Sequence of chain 2.B:
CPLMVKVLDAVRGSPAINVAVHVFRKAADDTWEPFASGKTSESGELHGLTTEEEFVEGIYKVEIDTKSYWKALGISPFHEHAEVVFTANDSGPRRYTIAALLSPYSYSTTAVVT

Binding-site contacts:
Ligand atom CL17 contacts residue LYS15 of chain 2.B at 3.9 Å.
Ligand atom C9 contacts residue LYS15 of chain 1.B at 4.0 Å.
Ligand atom C4 contacts residue NE21 of chain 2.D at 0.1 Å.
Ligand atom CL13 contacts residue NE21 of chain 2.D at 0.1 Å.
Ligand atom CL13 contacts residue SER117 of chain 2.B at 3.7 Å.
Ligand atom C9 contacts residue NE21 of chain 2.D at 0.2 Å.
Ligand atom CL14 contacts residue SER117 of chain 1.B at 3.9 Å.
Ligand atom C10 contacts residue LYS15 of chain 1.B at 3.5 Å.
Ligand atom O15 contacts residue LEU110 of chain 1.B at 3.7 Å.
Ligand atom CL13 contacts residue ALA108 of chain 2.B at 3.9 Å.
Ligand atom C8 contacts residue LEU17 of chain 2.B at 3.7 Å (hydrophobic).
Ligand atom C11 contacts residue LYS15 of chain 1.B at 3.8 Å.
Ligand atom C12 contacts residue LEU17 of chain 1.B at 3.6 Å (hydrophobic).
Ligand atom C2 contacts residue NE21 of chain 2.D at 0.1 Å.
Ligand atom C12 contacts residue NE21 of chain 2.D at 0.1 Å.
Ligand atom CL16 contacts residue NE21 of chain 2.D at 0.3 Å.
Ligand atom C6 contacts residue NE21 of chain 2.D at 0.1 Å.
Ligand atom CL13 contacts residue LEU110 of chain 2.B at 3.9 Å.
Ligand atom C12 contacts residue ALA108 of chain 2.B at 3.8 Å (hydrophobic).
Ligand atom CL14 contacts residue NE21 of chain 2.D at 0.1 Å.
Ligand atom C2 contacts residue ALA108 of chain 2.B at 3.7 Å (hydrophobic).
Ligand atom C3 contacts residue NE21 of chain 2.D at 0.1 Å.
Ligand atom CL13 contacts residue THR119 of chain 2.B at 3.3 Å.
Ligand atom C8 contacts residue ALA108 of chain 1.B at 3.8 Å (hydrophobic).
Ligand atom C8 contacts residue NE21 of chain 2.D at 0.1 Å.
Ligand atom CL14 contacts residue ALA108 of chain 1.B at 3.9 Å.
Ligand atom C9 contacts residue LYS15 of chain 2.B at 3.9 Å.
Ligand atom C10 contacts residue NE21 of chain 2.D at 0.2 Å.
Ligand atom C4 contacts residue ALA108 of chain 1.B at 3.7 Å (hydrophobic).
Ligand atom CL16 contacts residue LYS15 of chain 2.B at 3.2 Å.
Ligand atom CL14 contacts residue THR119 of chain 1.B at 3.4 Å.
Ligand atom CL16 contacts residue LYS15 of chain 1.B at 3.0 Å.
Ligand atom C7 contacts residue NE21 of chain 2.D at 0.1 Å.
Ligand atom O15 contacts residue LEU110 of chain 2.B at 3.7 Å.
Ligand atom C5 contacts residue NE21 of chain 2.D at 0.1 Å.
Ligand atom CL17 contacts residue NE21 of chain 2.D at 1.6 Å.
Ligand atom C1 contacts residue NE21 of chain 2.D at 0.1 Å.
Ligand atom O15 contacts residue NE21 of chain 2.D at 0.1 Å (h-bond).
Ligand atom C10 contacts residue LYS15 of chain 2.B at 3.6 Å.
Ligand atom C11 contacts residue NE21 of chain 2.D at 0.2 Å.

This small molecule binds to this protein.
Small molecule (SMILES): Oc1c(Cl)cc(-c2ccc(Cl)c(Cl)c2)cc1Cl

Sequence of chain 1.B:
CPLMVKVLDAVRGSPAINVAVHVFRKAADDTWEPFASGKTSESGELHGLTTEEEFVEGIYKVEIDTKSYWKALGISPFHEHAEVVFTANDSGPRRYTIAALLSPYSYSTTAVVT